This small molecule binds to this protein.
Small molecule (SMILES): CC(=O)N[C@@H]1[C@@H](O)[C@H](O)[C@@H](CO)O[C@H]1O

Sequence of chain 1.C:
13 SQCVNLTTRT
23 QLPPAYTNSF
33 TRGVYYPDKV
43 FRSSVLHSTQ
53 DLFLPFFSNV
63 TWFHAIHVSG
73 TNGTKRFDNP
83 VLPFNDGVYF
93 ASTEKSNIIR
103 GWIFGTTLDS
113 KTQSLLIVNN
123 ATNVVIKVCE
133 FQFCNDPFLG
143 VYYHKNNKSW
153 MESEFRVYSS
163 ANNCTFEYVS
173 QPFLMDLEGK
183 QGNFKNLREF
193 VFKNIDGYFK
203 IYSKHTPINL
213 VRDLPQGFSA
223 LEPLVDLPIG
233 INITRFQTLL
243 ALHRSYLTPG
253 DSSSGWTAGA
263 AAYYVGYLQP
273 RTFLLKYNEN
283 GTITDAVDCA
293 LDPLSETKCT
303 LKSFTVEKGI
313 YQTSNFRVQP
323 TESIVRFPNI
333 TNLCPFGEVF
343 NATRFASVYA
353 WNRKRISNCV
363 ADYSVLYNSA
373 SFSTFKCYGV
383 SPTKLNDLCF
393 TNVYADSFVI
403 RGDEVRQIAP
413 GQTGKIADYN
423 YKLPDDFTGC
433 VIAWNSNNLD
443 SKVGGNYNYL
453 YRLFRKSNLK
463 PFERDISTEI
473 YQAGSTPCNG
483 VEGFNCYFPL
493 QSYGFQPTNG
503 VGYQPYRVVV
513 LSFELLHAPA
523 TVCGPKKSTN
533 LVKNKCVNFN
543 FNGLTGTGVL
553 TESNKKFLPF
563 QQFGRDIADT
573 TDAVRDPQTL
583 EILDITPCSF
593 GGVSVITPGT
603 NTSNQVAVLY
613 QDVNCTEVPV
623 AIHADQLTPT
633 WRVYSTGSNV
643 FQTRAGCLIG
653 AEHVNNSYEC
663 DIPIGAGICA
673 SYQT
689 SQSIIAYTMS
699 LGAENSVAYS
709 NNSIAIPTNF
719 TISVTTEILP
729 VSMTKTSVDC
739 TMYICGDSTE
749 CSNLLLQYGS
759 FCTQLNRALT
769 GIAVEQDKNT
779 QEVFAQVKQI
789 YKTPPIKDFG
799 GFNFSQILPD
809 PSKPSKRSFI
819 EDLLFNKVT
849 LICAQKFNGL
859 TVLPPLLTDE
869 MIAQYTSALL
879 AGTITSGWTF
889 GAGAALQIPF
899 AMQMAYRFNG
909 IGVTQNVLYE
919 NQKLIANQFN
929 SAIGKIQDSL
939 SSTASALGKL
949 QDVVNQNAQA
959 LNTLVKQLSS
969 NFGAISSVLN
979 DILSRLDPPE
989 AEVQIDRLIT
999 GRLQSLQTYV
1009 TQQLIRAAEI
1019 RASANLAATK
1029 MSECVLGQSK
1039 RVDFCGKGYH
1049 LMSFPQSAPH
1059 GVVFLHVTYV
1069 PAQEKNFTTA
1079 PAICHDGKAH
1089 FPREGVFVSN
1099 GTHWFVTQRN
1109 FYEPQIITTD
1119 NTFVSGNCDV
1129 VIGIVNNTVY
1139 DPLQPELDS

Binding-site contacts:
Ligand atom O7 contacts residue HIS146 of chain 1.C at 2.9 Å (h-bond).
Ligand atom C4 contacts residue ASN149 of chain 1.C at 4.1 Å.
Ligand atom O7 contacts residue ASN148 of chain 1.C at 3.0 Å.
Ligand atom N2 contacts residue ASN149 of chain 1.C at 2.9 Å (h-bond).
Ligand atom C7 contacts residue HIS146 of chain 1.C at 3.6 Å.
Ligand atom C5 contacts residue ASN149 of chain 1.C at 3.6 Å.
Ligand atom O5 contacts residue ASN149 of chain 1.C at 2.3 Å (h-bond).
Ligand atom C8 contacts residue ASN149 of chain 1.C at 3.8 Å.
Ligand atom O4 contacts residue ASN149 of chain 1.C at 4.2 Å.
Ligand atom C7 contacts residue ASN148 of chain 1.C at 3.3 Å.
Ligand atom N2 contacts residue ASN148 of chain 1.C at 4.3 Å.
Ligand atom C2 contacts residue ASN149 of chain 1.C at 2.5 Å.
Ligand atom O7 contacts residue ASN149 of chain 1.C at 4.4 Å.
Ligand atom N2 contacts residue HIS146 of chain 1.C at 3.8 Å.
Ligand atom C8 contacts residue ASN148 of chain 1.C at 3.0 Å.
Ligand atom C3 contacts residue ASN149 of chain 1.C at 3.8 Å.
Ligand atom C7 contacts residue ASN149 of chain 1.C at 3.5 Å.
Ligand atom C1 contacts residue ASN149 of chain 1.C at 1.4 Å.
Ligand atom C6 contacts residue ASN149 of chain 1.C at 4.4 Å.